Sequence of chain 1.A:
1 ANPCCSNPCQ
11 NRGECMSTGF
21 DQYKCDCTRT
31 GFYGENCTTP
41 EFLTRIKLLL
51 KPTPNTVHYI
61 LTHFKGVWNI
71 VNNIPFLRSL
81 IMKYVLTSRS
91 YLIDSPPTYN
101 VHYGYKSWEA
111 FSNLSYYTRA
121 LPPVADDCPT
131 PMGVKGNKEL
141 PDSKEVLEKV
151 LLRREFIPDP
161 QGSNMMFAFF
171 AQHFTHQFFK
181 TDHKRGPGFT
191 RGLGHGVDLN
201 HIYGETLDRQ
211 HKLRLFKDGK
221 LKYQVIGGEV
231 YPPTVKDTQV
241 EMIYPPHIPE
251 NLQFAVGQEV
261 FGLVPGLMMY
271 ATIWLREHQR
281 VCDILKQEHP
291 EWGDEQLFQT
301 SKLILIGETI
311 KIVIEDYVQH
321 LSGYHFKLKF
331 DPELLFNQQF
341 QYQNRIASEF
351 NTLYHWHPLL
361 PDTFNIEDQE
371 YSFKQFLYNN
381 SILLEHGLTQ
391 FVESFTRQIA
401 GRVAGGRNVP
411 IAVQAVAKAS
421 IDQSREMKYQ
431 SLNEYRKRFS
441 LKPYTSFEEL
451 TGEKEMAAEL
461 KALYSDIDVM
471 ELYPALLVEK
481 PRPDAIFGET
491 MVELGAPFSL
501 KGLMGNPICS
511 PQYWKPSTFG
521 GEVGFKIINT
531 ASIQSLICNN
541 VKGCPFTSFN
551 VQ

The small molecule below binds the protein below.
Small molecule (SMILES): C[C@H](C(=O)O)c1ccc(-c2ccccc2)c(F)c1

Binding-site contacts:
Ligand atom C9 contacts residue VAL318 of chain 1.A at 3.5 Å (hydrophobic).
Ligand atom O contacts residue ARG89 of chain 1.A at 3.1 Å (salt-bridge).
Ligand atom C8 contacts residue ALA496 of chain 1.A at 4.0 Å (hydrophobic).
Ligand atom C13 contacts residue VAL318 of chain 1.A at 3.8 Å (hydrophobic).
Ligand atom O1 contacts residue TYR324 of chain 1.A at 2.9 Å.
Ligand atom C14 contacts residue ARG89 of chain 1.A at 3.4 Å.
Ligand atom C7 contacts residue VAL318 of chain 1.A at 3.7 Å (hydrophobic).
Ligand atom C1 contacts residue LEU321 of chain 1.A at 3.9 Å (hydrophobic).
Ligand atom C3 contacts residue ALA496 of chain 1.A at 3.4 Å (hydrophobic).
Ligand atom C14 contacts residue TYR324 of chain 1.A at 3.7 Å (hydrophobic).
Ligand atom C13 contacts residue VAL85 of chain 1.A at 4.0 Å (hydrophobic).
Ligand atom C8 contacts residue VAL318 of chain 1.A at 3.3 Å (hydrophobic).
Ligand atom C4 contacts residue GLY495 of chain 1.A at 3.6 Å.
Ligand atom C1 contacts residue SER499 of chain 1.A at 3.5 Å.
Ligand atom C13 contacts residue LEU328 of chain 1.A at 3.4 Å (hydrophobic).
Ligand atom O contacts residue VAL85 of chain 1.A at 3.8 Å.
Ligand atom C5 contacts residue TYR354 of chain 1.A at 3.6 Å (hydrophobic).
Ligand atom C6 contacts residue ALA496 of chain 1.A at 3.6 Å (hydrophobic).
Ligand atom C3 contacts residue MET491 of chain 1.A at 4.2 Å (hydrophobic).
Ligand atom C2 contacts residue GLY495 of chain 1.A at 4.0 Å.
Ligand atom C8 contacts residue LEU500 of chain 1.A at 3.9 Å (hydrophobic).
Ligand atom C10 contacts residue ALA496 of chain 1.A at 4.1 Å (hydrophobic).
Ligand atom C12 contacts residue VAL318 of chain 1.A at 4.1 Å (hydrophobic).
Ligand atom C4 contacts residue ALA496 of chain 1.A at 4.0 Å (hydrophobic).
Ligand atom O contacts residue ALA496 of chain 1.A at 3.9 Å.
Ligand atom C7 contacts residue SER499 of chain 1.A at 4.1 Å.
Ligand atom C contacts residue LEU321 of chain 1.A at 4.1 Å (hydrophobic).
Ligand atom C10 contacts residue VAL318 of chain 1.A at 4.0 Å (hydrophobic).
Ligand atom C12 contacts residue TYR324 of chain 1.A at 3.7 Å (hydrophobic).
Ligand atom O contacts residue LEU500 of chain 1.A at 3.7 Å.
Ligand atom C3 contacts residue GLY495 of chain 1.A at 3.5 Å.
Ligand atom C7 contacts residue ALA496 of chain 1.A at 3.6 Å (hydrophobic).
Ligand atom C contacts residue SER499 of chain 1.A at 3.7 Å.
Ligand atom O1 contacts residue ARG89 of chain 1.A at 3.0 Å (salt-bridge).
Ligand atom C4 contacts residue MET491 of chain 1.A at 3.9 Å (hydrophobic).
Ligand atom C contacts residue TYR354 of chain 1.A at 3.4 Å (hydrophobic).
Ligand atom C2 contacts residue ALA496 of chain 1.A at 3.8 Å (hydrophobic).
Ligand atom C11 contacts residue ALA496 of chain 1.A at 3.9 Å (hydrophobic).
Ligand atom F contacts residue VAL492 of chain 1.A at 3.7 Å.
Ligand atom C5 contacts residue TRP356 of chain 1.A at 3.6 Å (hydrophobic).